The protein below binds the small molecule below.
Small molecule (SMILES): OC1C(O)C(O)C(O)C(O)C1O

Sequence of chain 1.B:
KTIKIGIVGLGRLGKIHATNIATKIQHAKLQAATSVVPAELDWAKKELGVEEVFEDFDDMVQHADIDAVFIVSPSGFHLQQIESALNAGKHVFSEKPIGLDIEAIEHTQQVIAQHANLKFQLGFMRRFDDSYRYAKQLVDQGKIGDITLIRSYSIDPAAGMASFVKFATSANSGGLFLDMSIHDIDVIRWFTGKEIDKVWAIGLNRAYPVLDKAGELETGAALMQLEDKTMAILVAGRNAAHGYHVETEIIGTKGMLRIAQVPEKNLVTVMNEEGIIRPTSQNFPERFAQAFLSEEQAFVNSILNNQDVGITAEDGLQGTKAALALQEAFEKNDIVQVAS

Binding-site contacts:
Ligand atom C4 contacts residue PHE296 of chain 1.B at 3.6 Å (hydrophobic).
Ligand atom C5 contacts residue MET192 of chain 1.B at 3.5 Å (hydrophobic).
Ligand atom C5 contacts residue ARG250 of chain 1.B at 3.9 Å.
Ligand atom O6 contacts residue ASP191 of chain 1.B at 2.7 Å (salt-bridge).
Ligand atom C2 contacts residue LYS108 of chain 1.B at 3.6 Å.
Ligand atom O3 contacts residue TYR256 of chain 1.B at 3.4 Å (h-bond).
Ligand atom C6 contacts residue ARG24 of chain 1.B at 3.2 Å.
Ligand atom C1 contacts residue LYS108 of chain 1.B at 3.7 Å.
Ligand atom O2 contacts residue ASP191 of chain 1.B at 2.9 Å (salt-bridge).
Ligand atom O5 contacts residue ARG24 of chain 1.B at 3.2 Å (salt-bridge).
Ligand atom O2 contacts residue LYS108 of chain 1.B at 2.6 Å (salt-bridge).
Ligand atom C2 contacts residue NAI1 of chain 1.G at 3.4 Å.
Ligand atom C4 contacts residue TYR256 of chain 1.B at 4.0 Å (hydrophobic).
Ligand atom O6 contacts residue ARG24 of chain 1.B at 2.8 Å (salt-bridge).
Ligand atom C6 contacts residue ASP191 of chain 1.B at 3.5 Å.
Ligand atom O2 contacts residue NAI1 of chain 1.G at 3.7 Å.
Ligand atom O4 contacts residue ASP168 of chain 1.B at 2.9 Å (salt-bridge).
Ligand atom O5 contacts residue PHE296 of chain 1.B at 4.0 Å.
Ligand atom C2 contacts residue ASP191 of chain 1.B at 3.6 Å.
Ligand atom O4 contacts residue PHE296 of chain 1.B at 3.7 Å.
Ligand atom O4 contacts residue TYR256 of chain 1.B at 3.0 Å (h-bond).
Ligand atom O5 contacts residue ASP168 of chain 1.B at 2.5 Å (salt-bridge).
Ligand atom C3 contacts residue NAI1 of chain 1.G at 3.8 Å.
Ligand atom C6 contacts residue NAI1 of chain 1.G at 3.9 Å.
Ligand atom O3 contacts residue NAI1 of chain 1.G at 2.9 Å (h-bond).
Ligand atom C4 contacts residue ASP168 of chain 1.B at 3.9 Å.
Ligand atom C5 contacts residue ASP168 of chain 1.B at 3.1 Å.
Ligand atom O1 contacts residue LYS108 of chain 1.B at 3.2 Å (salt-bridge).
Ligand atom O4 contacts residue MET192 of chain 1.B at 3.7 Å.
Ligand atom O3 contacts residue HIS195 of chain 1.B at 3.6 Å (h-bond).
Ligand atom C4 contacts residue NAI1 of chain 1.G at 4.0 Å.
Ligand atom C3 contacts residue MET192 of chain 1.B at 3.4 Å (hydrophobic).
Ligand atom O1 contacts residue ARG24 of chain 1.B at 3.7 Å.
Ligand atom C1 contacts residue ASP191 of chain 1.B at 3.2 Å.
Ligand atom O1 contacts residue ASP191 of chain 1.B at 2.5 Å (salt-bridge).
Ligand atom O2 contacts residue HIS195 of chain 1.B at 2.9 Å (h-bond).
Ligand atom C4 contacts residue MET192 of chain 1.B at 3.8 Å (hydrophobic).
Ligand atom O6 contacts residue ARG250 of chain 1.B at 3.4 Å (salt-bridge).
Ligand atom C2 contacts residue HIS195 of chain 1.B at 4.0 Å.
Ligand atom O1 contacts residue NAI1 of chain 1.G at 3.5 Å.